Sequence of chain 1.B:
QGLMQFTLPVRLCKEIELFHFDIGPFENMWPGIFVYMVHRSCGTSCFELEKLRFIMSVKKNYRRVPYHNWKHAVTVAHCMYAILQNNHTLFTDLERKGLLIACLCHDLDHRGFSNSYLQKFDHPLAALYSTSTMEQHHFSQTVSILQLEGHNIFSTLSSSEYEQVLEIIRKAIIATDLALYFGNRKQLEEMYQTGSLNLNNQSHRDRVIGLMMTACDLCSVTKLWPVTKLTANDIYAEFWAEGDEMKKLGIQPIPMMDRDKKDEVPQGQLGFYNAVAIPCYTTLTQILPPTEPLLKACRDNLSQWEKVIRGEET

Binding-site contacts:
Ligand atom C12 contacts residue PHE283 of chain 1.B at 3.8 Å (hydrophobic).
Ligand atom C7 contacts residue ILE246 of chain 1.B at 3.6 Å (hydrophobic).
Ligand atom C18 contacts residue LEU229 of chain 1.B at 3.8 Å (hydrophobic).
Ligand atom C2 contacts residue PHE250 of chain 1.B at 3.9 Å (hydrophobic).
Ligand atom O9 contacts residue PHE283 of chain 1.B at 4.0 Å.
Ligand atom N21 contacts residue ILE246 of chain 1.B at 3.4 Å.
Ligand atom N3 contacts residue PHE250 of chain 1.B at 3.8 Å.
Ligand atom C11 contacts residue GLN280 of chain 1.B at 3.7 Å.
Ligand atom C4 contacts residue GLN280 of chain 1.B at 3.4 Å.
Ligand atom C11 contacts residue ILE246 of chain 1.B at 3.2 Å (hydrophobic).
Ligand atom C17 contacts residue SER231 of chain 1.B at 3.6 Å.
Ligand atom C17 contacts residue TYR78 of chain 1.B at 3.7 Å (hydrophobic).
Ligand atom N15 contacts residue TYR78 of chain 1.B at 4.0 Å.
Ligand atom C17 contacts residue ILE246 of chain 1.B at 3.2 Å (hydrophobic).
Ligand atom C7 contacts residue GLN280 of chain 1.B at 3.9 Å.
Ligand atom C1 contacts residue PHE283 of chain 1.B at 3.4 Å (hydrophobic).
Ligand atom N8 contacts residue GLN280 of chain 1.B at 2.9 Å (h-bond).
Ligand atom N15 contacts residue LEU229 of chain 1.B at 3.4 Å.
Ligand atom C4 contacts residue PHE283 of chain 1.B at 3.5 Å (hydrophobic).
Ligand atom N21 contacts residue GLN280 of chain 1.B at 3.6 Å.
Ligand atom C11 contacts residue VAL232 of chain 1.B at 3.8 Å (hydrophobic).
Ligand atom C14 contacts residue PHE283 of chain 1.B at 3.9 Å (hydrophobic).
Ligand atom C1 contacts residue MET267 of chain 1.B at 3.7 Å (hydrophobic).
Ligand atom N8 contacts residue PHE283 of chain 1.B at 3.8 Å.
Ligand atom C6 contacts residue PHE283 of chain 1.B at 3.5 Å (hydrophobic).
Ligand atom C5 contacts residue GLN280 of chain 1.B at 3.6 Å.
Ligand atom N13 contacts residue PHE283 of chain 1.B at 3.6 Å.
Ligand atom C19 contacts residue PHE250 of chain 1.B at 3.9 Å (hydrophobic).
Ligand atom C5 contacts residue PHE283 of chain 1.B at 3.7 Å (hydrophobic).
Ligand atom C16 contacts residue ILE246 of chain 1.B at 3.4 Å (hydrophobic).
Ligand atom O9 contacts residue MET267 of chain 1.B at 3.7 Å.
Ligand atom C2 contacts residue PHE283 of chain 1.B at 3.4 Å (hydrophobic).
Ligand atom C14 contacts residue LEU229 of chain 1.B at 3.7 Å (hydrophobic).
Ligand atom N3 contacts residue PHE283 of chain 1.B at 3.3 Å.
Ligand atom C17 contacts residue VAL232 of chain 1.B at 3.9 Å (hydrophobic).
Ligand atom N21 contacts residue VAL232 of chain 1.B at 3.6 Å.
Ligand atom C12 contacts residue ILE246 of chain 1.B at 3.5 Å (hydrophobic).
Ligand atom C6 contacts residue PHE250 of chain 1.B at 4.0 Å (hydrophobic).
Ligand atom C17 contacts residue LEU229 of chain 1.B at 3.9 Å (hydrophobic).
Ligand atom C7 contacts residue PHE283 of chain 1.B at 3.9 Å (hydrophobic).

A protein and the small-molecule ligand that binds it are described below.
Small molecule (SMILES): CCCc1nc(C)c2c(C#N)nc3ccc(OC)nc3n12